Sequence of chain 1.F:
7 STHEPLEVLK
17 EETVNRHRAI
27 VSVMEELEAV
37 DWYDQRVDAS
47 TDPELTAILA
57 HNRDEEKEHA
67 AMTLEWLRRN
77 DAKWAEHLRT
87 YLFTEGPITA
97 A

Sequence of chain 1.H:
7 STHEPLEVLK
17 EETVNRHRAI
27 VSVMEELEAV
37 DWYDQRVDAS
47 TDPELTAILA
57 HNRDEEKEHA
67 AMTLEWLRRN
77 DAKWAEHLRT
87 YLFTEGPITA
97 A

Binding-site contacts:
Ligand atom C contacts residue GLU62 of chain 1.F at 3.9 Å.
Ligand atom CA contacts residue ALA35 of chain 1.F at 3.8 Å (hydrophobic).
Ligand atom OXT contacts residue ALA35 of chain 1.H at 4.2 Å.
Ligand atom OXT contacts residue GLU62 of chain 1.F at 3.8 Å.
Ligand atom OXT contacts residue GLU31 of chain 1.H at 3.8 Å.
Ligand atom CA contacts residue GLU32 of chain 1.F at 4.2 Å.
Ligand atom C contacts residue GLU32 of chain 1.F at 4.3 Å.
Ligand atom OXT contacts residue FE1 of chain 1.XA at 3.4 Å.
Ligand atom CA contacts residue FE1 of chain 1.UA at 4.0 Å.
Ligand atom C contacts residue GLU62 of chain 1.H at 4.0 Å.
Ligand atom C contacts residue GLU31 of chain 1.H at 4.4 Å.
Ligand atom O contacts residue FE1 of chain 1.XA at 2.5 Å.
Ligand atom C contacts residue GLU32 of chain 1.H at 4.0 Å.
Ligand atom O2 contacts residue TYR39 of chain 1.H at 4.1 Å.
Ligand atom O contacts residue FE1 of chain 1.UA at 2.4 Å.
Ligand atom O contacts residue ALA35 of chain 1.F at 4.1 Å.
Ligand atom O2 contacts residue ALA35 of chain 1.H at 3.5 Å.
Ligand atom C contacts residue FE1 of chain 1.XA at 3.4 Å.
Ligand atom CA contacts residue GLU31 of chain 1.F at 3.6 Å.
Ligand atom C contacts residue ALA35 of chain 1.H at 3.7 Å (hydrophobic).
Ligand atom OXT contacts residue ALA35 of chain 1.F at 3.4 Å.
Ligand atom O contacts residue GLU62 of chain 1.H at 2.9 Å (salt-bridge).
Ligand atom O2 contacts residue FE1 of chain 1.UA at 3.3 Å.
Ligand atom O contacts residue ALA35 of chain 1.H at 4.1 Å.
Ligand atom O2 contacts residue GLU31 of chain 1.F at 4.0 Å.
Ligand atom OXT contacts residue GLU32 of chain 1.H at 3.6 Å (salt-bridge).
Ligand atom O2 contacts residue GLU62 of chain 1.H at 3.5 Å (salt-bridge).
Ligand atom O2 contacts residue GLU32 of chain 1.F at 3.0 Å (salt-bridge).
Ligand atom CA contacts residue ALA35 of chain 1.H at 3.6 Å (hydrophobic).
Ligand atom C contacts residue FE1 of chain 1.UA at 3.5 Å.
Ligand atom C contacts residue ALA35 of chain 1.F at 3.5 Å (hydrophobic).
Ligand atom O contacts residue GLU62 of chain 1.F at 2.9 Å (salt-bridge).
Ligand atom CA contacts residue GLU62 of chain 1.H at 4.3 Å.
Ligand atom O contacts residue GLU32 of chain 1.F at 3.7 Å.
Ligand atom O contacts residue GLU32 of chain 1.H at 3.7 Å.

A small-molecule ligand and the protein it binds are described below.
Small molecule (SMILES): O=C(O)CO